Sequence of chain 1.A:
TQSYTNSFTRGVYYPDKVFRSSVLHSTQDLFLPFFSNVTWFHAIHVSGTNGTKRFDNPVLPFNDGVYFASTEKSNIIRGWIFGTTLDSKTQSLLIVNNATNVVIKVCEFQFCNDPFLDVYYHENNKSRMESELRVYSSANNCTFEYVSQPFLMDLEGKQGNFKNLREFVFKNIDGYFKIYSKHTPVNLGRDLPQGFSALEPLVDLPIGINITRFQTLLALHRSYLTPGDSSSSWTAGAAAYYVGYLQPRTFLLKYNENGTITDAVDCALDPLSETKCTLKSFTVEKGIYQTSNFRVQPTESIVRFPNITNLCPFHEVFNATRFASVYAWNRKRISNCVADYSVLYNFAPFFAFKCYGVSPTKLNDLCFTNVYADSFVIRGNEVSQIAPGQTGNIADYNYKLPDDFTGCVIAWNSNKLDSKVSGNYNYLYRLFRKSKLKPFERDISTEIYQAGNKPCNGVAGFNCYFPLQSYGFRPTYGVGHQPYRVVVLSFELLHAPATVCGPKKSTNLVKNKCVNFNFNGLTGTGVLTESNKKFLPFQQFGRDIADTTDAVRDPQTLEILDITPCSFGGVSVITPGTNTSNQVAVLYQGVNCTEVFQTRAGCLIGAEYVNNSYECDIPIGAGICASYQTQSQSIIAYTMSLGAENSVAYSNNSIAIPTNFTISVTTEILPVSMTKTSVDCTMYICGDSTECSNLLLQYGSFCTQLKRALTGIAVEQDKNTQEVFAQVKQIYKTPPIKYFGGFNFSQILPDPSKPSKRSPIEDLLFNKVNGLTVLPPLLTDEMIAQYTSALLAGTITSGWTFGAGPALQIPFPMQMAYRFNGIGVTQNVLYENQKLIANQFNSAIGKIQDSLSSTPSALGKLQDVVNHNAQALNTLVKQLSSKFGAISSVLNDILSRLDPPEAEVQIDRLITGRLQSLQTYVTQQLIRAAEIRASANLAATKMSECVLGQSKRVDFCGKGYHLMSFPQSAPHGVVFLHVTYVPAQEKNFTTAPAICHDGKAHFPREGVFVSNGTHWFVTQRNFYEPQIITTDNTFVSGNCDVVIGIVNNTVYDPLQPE

Binding-site contacts:
Ligand atom C8 contacts residue LYS110 of chain 1.A at 3.7 Å.

This small molecule binds to this protein.
Small molecule (SMILES): CC(=O)N[C@@H]1[C@@H](O)[C@H](O)[C@@H](CO)O[C@H]1O